The small molecule below binds the protein below.
Small molecule (SMILES): O=C1CC[C@]2(CC(c3ccc(Cl)cc3Cl)=NO2)C(=O)N1

Binding-site contacts:
Ligand atom O3 contacts residue ASN51 of chain 1.B at 3.4 Å.
Ligand atom O1 contacts residue TYR102 of chain 1.B at 2.7 Å (h-bond).
Ligand atom C3 contacts residue TRP80 of chain 1.B at 3.9 Å (hydrophobic).
Ligand atom O1 contacts residue PHE78 of chain 1.B at 3.9 Å.
Ligand atom C1 contacts residue TRP86 of chain 1.B at 3.8 Å (hydrophobic).
Ligand atom N1 contacts residue PHE78 of chain 1.B at 3.0 Å (h-bond).
Ligand atom O2 contacts residue ASN51 of chain 1.B at 3.3 Å.
Ligand atom C2 contacts residue TRP80 of chain 1.B at 3.9 Å (hydrophobic).
Ligand atom O3 contacts residue TRP80 of chain 1.B at 3.5 Å.
Ligand atom C1 contacts residue SER79 of chain 1.B at 4.2 Å.
Ligand atom C13 contacts residue TRP80 of chain 1.B at 3.5 Å (hydrophobic).
Ligand atom O1 contacts residue TRP80 of chain 1.B at 3.1 Å (h-bond).
Ligand atom CL2 contacts residue ASN51 of chain 1.B at 3.9 Å.
Ligand atom O1 contacts residue TRP86 of chain 1.B at 3.7 Å.
Ligand atom C5 contacts residue TRP86 of chain 1.B at 3.3 Å (hydrophobic).
Ligand atom C6 contacts residue PRO52 of chain 1.B at 4.0 Å (hydrophobic).
Ligand atom CL2 contacts residue PRO52 of chain 1.B at 3.9 Å.
Ligand atom C1 contacts residue TRP80 of chain 1.B at 3.4 Å (hydrophobic).
Ligand atom C6 contacts residue TRP86 of chain 1.B at 4.2 Å (hydrophobic).
Ligand atom C8 contacts residue TRP86 of chain 1.B at 3.6 Å (hydrophobic).
Ligand atom C2 contacts residue TYR102 of chain 1.B at 3.7 Å (hydrophobic).
Ligand atom C2 contacts residue TRP86 of chain 1.B at 3.5 Å (hydrophobic).
Ligand atom C12 contacts residue PRO52 of chain 1.B at 4.1 Å (hydrophobic).
Ligand atom O3 contacts residue PHE78 of chain 1.B at 3.5 Å (h-bond).
Ligand atom C8 contacts residue PHE78 of chain 1.B at 3.6 Å (hydrophobic).
Ligand atom O1 contacts residue SER79 of chain 1.B at 3.6 Å.
Ligand atom C2 contacts residue TRP100 of chain 1.B at 3.7 Å (hydrophobic).
Ligand atom C1 contacts residue TYR102 of chain 1.B at 3.4 Å (hydrophobic).
Ligand atom C10 contacts residue PHE78 of chain 1.B at 4.0 Å (hydrophobic).
Ligand atom N1 contacts residue TRP80 of chain 1.B at 3.3 Å.
Ligand atom C7 contacts residue PRO52 of chain 1.B at 4.1 Å (hydrophobic).
Ligand atom C3 contacts residue TRP100 of chain 1.B at 3.3 Å (hydrophobic).
Ligand atom C13 contacts residue ASN51 of chain 1.B at 4.1 Å.
Ligand atom O3 contacts residue PRO52 of chain 1.B at 3.4 Å.
Ligand atom C9 contacts residue PHE78 of chain 1.B at 3.5 Å (hydrophobic).
Ligand atom N2 contacts residue ASN51 of chain 1.B at 3.5 Å.
Ligand atom C13 contacts residue PHE78 of chain 1.B at 3.6 Å (hydrophobic).
Ligand atom N2 contacts residue PRO52 of chain 1.B at 3.9 Å.
Ligand atom C8 contacts residue GLU77 of chain 1.B at 4.2 Å.
Ligand atom C1 contacts residue PHE78 of chain 1.B at 3.8 Å (hydrophobic).

Sequence of chain 1.B:
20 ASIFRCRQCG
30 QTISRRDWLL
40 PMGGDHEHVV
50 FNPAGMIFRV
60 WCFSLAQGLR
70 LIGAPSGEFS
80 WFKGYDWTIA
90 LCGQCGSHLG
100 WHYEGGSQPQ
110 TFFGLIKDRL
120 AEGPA